Binding-site contacts:
Ligand atom C5 contacts residue ALA85 of chain 1.A at 4.0 Å (hydrophobic).
Ligand atom C4 contacts residue GLN53 of chain 1.A at 3.5 Å.
Ligand atom C13 contacts residue LEU65 of chain 1.A at 4.2 Å (hydrophobic).
Ligand atom C14 contacts residue LEU78 of chain 1.A at 4.2 Å (hydrophobic).
Ligand atom C1 contacts residue CYS46 of chain 1.A at 4.1 Å (hydrophobic).
Ligand atom C8 contacts residue ALA85 of chain 1.A at 3.9 Å (hydrophobic).
Ligand atom C4 contacts residue CYS46 of chain 1.A at 3.1 Å (hydrophobic).
Ligand atom C9 contacts residue LEU65 of chain 1.A at 3.5 Å (hydrophobic).
Ligand atom C2 contacts residue GLY43 of chain 1.A at 4.3 Å.
Ligand atom C14 contacts residue CYS82 of chain 1.A at 3.9 Å (hydrophobic).
Ligand atom C11 contacts residue LEU65 of chain 1.A at 4.0 Å (hydrophobic).
Ligand atom C15 contacts residue LEU27 of chain 1.A at 4.1 Å (hydrophobic).
Ligand atom C2 contacts residue CYS195 of chain 1.E at 2.8 Å (hydrophobic).
Ligand atom C7 contacts residue ALA85 of chain 1.A at 3.8 Å (hydrophobic).
Ligand atom C9 contacts residue MET81 of chain 1.A at 4.4 Å (hydrophobic).
Ligand atom C1 contacts residue GLY43 of chain 1.A at 4.2 Å.
Ligand atom C12 contacts residue LEU65 of chain 1.A at 3.8 Å (hydrophobic).
Ligand atom C6 contacts residue LEU42 of chain 1.A at 4.3 Å (hydrophobic).
Ligand atom C14 contacts residue MET81 of chain 1.A at 3.8 Å (hydrophobic).
Ligand atom C8 contacts residue LEU65 of chain 1.A at 4.4 Å (hydrophobic).
Ligand atom C13 contacts residue LEU68 of chain 1.A at 4.2 Å (hydrophobic).
Ligand atom C3 contacts residue CYS195 of chain 1.E at 4.0 Å (hydrophobic).
Ligand atom C15 contacts residue LEU68 of chain 1.A at 4.1 Å (hydrophobic).
Ligand atom C10 contacts residue LEU42 of chain 1.A at 4.2 Å (hydrophobic).
Ligand atom C1 contacts residue CYS195 of chain 1.E at 1.8 Å (hydrophobic).
Ligand atom C2 contacts residue ASN88 of chain 1.A at 4.1 Å.
Ligand atom C15 contacts residue MET81 of chain 1.A at 3.9 Å (hydrophobic).
Ligand atom C3 contacts residue CYS46 of chain 1.A at 4.2 Å (hydrophobic).
Ligand atom C15 contacts residue LEU35 of chain 1.A at 4.1 Å (hydrophobic).
Ligand atom C7 contacts residue MET81 of chain 1.A at 3.7 Å (hydrophobic).
Ligand atom C1 contacts residue ASN88 of chain 1.A at 3.9 Å.
Ligand atom C1 contacts residue TYR47 of chain 1.A at 4.2 Å (hydrophobic).
Ligand atom C10 contacts residue LEU56 of chain 1.A at 3.6 Å (hydrophobic).
Ligand atom C14 contacts residue LEU68 of chain 1.A at 4.0 Å (hydrophobic).
Ligand atom C6 contacts residue GLY43 of chain 1.A at 4.0 Å.
Ligand atom C11 contacts residue MET81 of chain 1.A at 3.3 Å (hydrophobic).
Ligand atom C12 contacts residue MET81 of chain 1.A at 3.4 Å (hydrophobic).
Ligand atom C9 contacts residue ALA85 of chain 1.A at 3.9 Å (hydrophobic).
Ligand atom C13 contacts residue MET81 of chain 1.A at 3.4 Å (hydrophobic).
Ligand atom C15 contacts residue GLY39 of chain 1.A at 4.1 Å.

Sequence of chain 1.A:
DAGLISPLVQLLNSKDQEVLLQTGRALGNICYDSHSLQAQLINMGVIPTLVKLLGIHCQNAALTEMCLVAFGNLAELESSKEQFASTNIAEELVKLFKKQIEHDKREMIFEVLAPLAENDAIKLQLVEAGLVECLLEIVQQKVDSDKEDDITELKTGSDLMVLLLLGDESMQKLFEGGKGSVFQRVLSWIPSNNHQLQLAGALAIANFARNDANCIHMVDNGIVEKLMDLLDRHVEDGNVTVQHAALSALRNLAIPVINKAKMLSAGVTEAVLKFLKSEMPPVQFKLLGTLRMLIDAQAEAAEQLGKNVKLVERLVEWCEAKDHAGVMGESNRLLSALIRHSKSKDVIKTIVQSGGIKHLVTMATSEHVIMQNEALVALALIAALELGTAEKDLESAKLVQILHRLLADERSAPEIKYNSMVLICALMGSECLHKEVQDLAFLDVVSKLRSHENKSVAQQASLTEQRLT

Sequence of chain 1.E:
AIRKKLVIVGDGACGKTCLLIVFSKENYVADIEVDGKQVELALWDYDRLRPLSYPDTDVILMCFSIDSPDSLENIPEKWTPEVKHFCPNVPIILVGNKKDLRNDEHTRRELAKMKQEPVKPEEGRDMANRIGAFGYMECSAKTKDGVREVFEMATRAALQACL

The small molecule below binds the protein below.
Small molecule (SMILES): C/C=C(\C)CC/C=C(\C)CCC=C(C)C